The small molecule below binds the protein below.
Small molecule (SMILES): CC(C)(C)C[C@H](NC(=O)[C@@H](NC(=O)OCc1ccccc1)C1CC1)C(=O)N[C@H](CO)C[C@@H]1CCNC1=O

Sequence of chain 1.A:
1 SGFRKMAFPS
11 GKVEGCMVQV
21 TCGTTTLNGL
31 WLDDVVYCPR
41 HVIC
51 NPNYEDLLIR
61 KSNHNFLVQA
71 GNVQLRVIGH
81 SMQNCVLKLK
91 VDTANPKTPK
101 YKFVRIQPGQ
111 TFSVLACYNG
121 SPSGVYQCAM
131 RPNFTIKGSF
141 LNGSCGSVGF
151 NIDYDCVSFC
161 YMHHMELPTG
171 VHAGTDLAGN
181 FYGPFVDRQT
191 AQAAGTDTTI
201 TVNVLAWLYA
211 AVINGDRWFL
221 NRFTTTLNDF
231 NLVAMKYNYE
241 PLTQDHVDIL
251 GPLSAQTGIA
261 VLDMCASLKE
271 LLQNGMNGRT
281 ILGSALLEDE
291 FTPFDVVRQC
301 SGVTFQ

Sequence of chain 1.B:
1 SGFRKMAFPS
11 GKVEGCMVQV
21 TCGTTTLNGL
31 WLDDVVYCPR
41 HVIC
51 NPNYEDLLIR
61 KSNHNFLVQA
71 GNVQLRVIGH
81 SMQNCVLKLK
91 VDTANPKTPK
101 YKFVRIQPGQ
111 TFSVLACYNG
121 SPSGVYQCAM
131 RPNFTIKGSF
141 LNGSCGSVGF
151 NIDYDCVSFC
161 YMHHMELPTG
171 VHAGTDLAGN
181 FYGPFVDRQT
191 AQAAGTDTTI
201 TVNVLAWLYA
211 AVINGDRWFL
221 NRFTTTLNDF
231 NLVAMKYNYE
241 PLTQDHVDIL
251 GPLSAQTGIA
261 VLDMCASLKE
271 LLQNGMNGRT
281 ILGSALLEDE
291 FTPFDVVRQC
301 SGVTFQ

Binding-site contacts:
Ligand atom C3 contacts residue GLN189 of chain 1.B at 3.7 Å.
Ligand atom O26 contacts residue GLU166 of chain 1.B at 3.6 Å.
Ligand atom O26 contacts residue PHE140 of chain 1.B at 3.4 Å.
Ligand atom C17 contacts residue CYS145 of chain 1.B at 2.7 Å (hydrophobic).
Ligand atom C23 contacts residue ASP187 of chain 1.B at 3.6 Å.
Ligand atom C14 contacts residue HIS164 of chain 1.B at 3.5 Å.
Ligand atom N23 contacts residue PHE140 of chain 1.B at 3.3 Å (h-bond).
Ligand atom O26 contacts residue HIS172 of chain 1.B at 3.5 Å.
Ligand atom C7 contacts residue GLN192 of chain 1.B at 3.6 Å.
Ligand atom C6 contacts residue PRO168 of chain 1.B at 3.5 Å (hydrophobic).
Ligand atom C21 contacts residue ASN142 of chain 1.B at 3.5 Å.
Ligand atom O33 contacts residue MET165 of chain 1.B at 3.2 Å.
Ligand atom C15 contacts residue HIS164 of chain 1.B at 3.5 Å.
Ligand atom C9 contacts residue GLU166 of chain 1.B at 3.7 Å.
Ligand atom C9 contacts residue MET165 of chain 1.B at 3.7 Å (hydrophobic).
Ligand atom O28 contacts residue CYS145 of chain 1.B at 2.8 Å (h-bond).
Ligand atom C37 contacts residue ARG188 of chain 1.B at 3.6 Å.
Ligand atom C24 contacts residue GLU166 of chain 1.B at 3.6 Å.
Ligand atom C36 contacts residue MET165 of chain 1.B at 3.6 Å (hydrophobic).
Ligand atom N23 contacts residue GLU166 of chain 1.B at 3.0 Å (salt-bridge).
Ligand atom O8 contacts residue MET165 of chain 1.B at 3.3 Å.
Ligand atom C27 contacts residue CYS145 of chain 1.B at 1.8 Å (hydrophobic).
Ligand atom N16 contacts residue CYS145 of chain 1.B at 3.1 Å (h-bond).
Ligand atom C5 contacts residue GLN192 of chain 1.B at 3.7 Å.
Ligand atom O33 contacts residue GLU166 of chain 1.B at 2.9 Å (salt-bridge).
Ligand atom O28 contacts residue SER144 of chain 1.B at 3.4 Å (h-bond).
Ligand atom O26 contacts residue HIS163 of chain 1.B at 2.4 Å (h-bond).
Ligand atom C3 contacts residue THR190 of chain 1.B at 3.2 Å.
Ligand atom C17 contacts residue HIS164 of chain 1.B at 3.6 Å.
Ligand atom C4 contacts residue THR190 of chain 1.B at 3.1 Å.
Ligand atom N16 contacts residue HIS164 of chain 1.B at 2.6 Å (h-bond).
Ligand atom C24 contacts residue HIS163 of chain 1.B at 3.5 Å.
Ligand atom C7 contacts residue THR190 of chain 1.B at 3.2 Å.
Ligand atom O28 contacts residue GLY143 of chain 1.B at 3.2 Å (h-bond).
Ligand atom N10 contacts residue GLU166 of chain 1.B at 2.9 Å (salt-bridge).
Ligand atom C19 contacts residue CYS145 of chain 1.B at 3.2 Å (hydrophobic).
Ligand atom C36 contacts residue HIS164 of chain 1.B at 3.4 Å.
Ligand atom O8 contacts residue GLU166 of chain 1.B at 3.5 Å (salt-bridge).
Ligand atom C5 contacts residue PRO168 of chain 1.B at 3.6 Å (hydrophobic).
Ligand atom O29 contacts residue GLN189 of chain 1.B at 3.6 Å.